Binding-site contacts:
Ligand atom C5 contacts residue THR203 of chain 1.B at 3.8 Å.
Ligand atom C5 contacts residue GLC1 of chain 1.L at 4.2 Å.
Ligand atom O2 contacts residue GLC1 of chain 1.L at 4.3 Å.
Ligand atom C4 contacts residue GLC1 of chain 1.L at 4.2 Å.
Ligand atom C6 contacts residue SER292 of chain 1.B at 3.8 Å.
Ligand atom C2 contacts residue THR203 of chain 1.B at 4.0 Å.
Ligand atom O6 contacts residue THR291 of chain 1.B at 4.3 Å.
Ligand atom C1 contacts residue SER292 of chain 1.B at 1.4 Å.
Ligand atom C4 contacts residue SER292 of chain 1.B at 3.8 Å.
Ligand atom C1 contacts residue SER293 of chain 1.B at 4.4 Å.
Ligand atom O5 contacts residue THR291 of chain 1.B at 3.9 Å.
Ligand atom O2 contacts residue SER292 of chain 1.B at 3.1 Å (h-bond).
Ligand atom O4 contacts residue GLC1 of chain 1.L at 3.7 Å.
Ligand atom O2 contacts residue HIS281 of chain 1.B at 4.3 Å.
Ligand atom C3 contacts residue SER292 of chain 1.B at 3.4 Å.
Ligand atom O6 contacts residue THR203 of chain 1.B at 2.7 Å (h-bond).
Ligand atom C1 contacts residue GLC1 of chain 1.L at 4.2 Å.
Ligand atom C1 contacts residue THR203 of chain 1.B at 3.6 Å.
Ligand atom C2 contacts residue GLC1 of chain 1.L at 4.4 Å.
Ligand atom C4 contacts residue THR203 of chain 1.B at 4.4 Å.
Ligand atom O2 contacts residue GLU23 of chain 1.B at 4.2 Å.
Ligand atom O5 contacts residue SER292 of chain 1.B at 2.3 Å (h-bond).
Ligand atom O3 contacts residue GLC1 of chain 1.L at 3.9 Å.
Ligand atom O5 contacts residue SER293 of chain 1.B at 4.5 Å.
Ligand atom C3 contacts residue GLC1 of chain 1.L at 3.6 Å.
Ligand atom O6 contacts residue SER292 of chain 1.B at 4.4 Å.
Ligand atom O5 contacts residue THR203 of chain 1.B at 3.0 Å.
Ligand atom C5 contacts residue SER292 of chain 1.B at 3.0 Å.
Ligand atom C6 contacts residue THR203 of chain 1.B at 3.3 Å.
Ligand atom C2 contacts residue SER292 of chain 1.B at 2.7 Å.
Ligand atom C6 contacts residue THR291 of chain 1.B at 3.0 Å.
Ligand atom C5 contacts residue THR291 of chain 1.B at 3.4 Å.

Sequence of chain 1.B:
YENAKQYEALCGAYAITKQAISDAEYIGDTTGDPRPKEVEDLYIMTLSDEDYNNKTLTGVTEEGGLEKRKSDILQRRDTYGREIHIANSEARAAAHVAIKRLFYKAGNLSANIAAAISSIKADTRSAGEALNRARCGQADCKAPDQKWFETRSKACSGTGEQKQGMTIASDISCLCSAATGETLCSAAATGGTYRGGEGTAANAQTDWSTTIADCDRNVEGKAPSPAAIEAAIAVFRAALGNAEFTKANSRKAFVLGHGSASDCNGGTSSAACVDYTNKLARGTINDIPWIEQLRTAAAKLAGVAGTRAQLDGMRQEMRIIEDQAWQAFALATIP

This protein binds this small molecule.
Small molecule (SMILES): OC[C@H]1O[C@H](O)[C@H](O)[C@@H](O)[C@@H]1O